Binding-site contacts:
Ligand atom O7 contacts residue ASN131 of chain 1.I at 4.1 Å.
Ligand atom C2 contacts residue ASN131 of chain 1.I at 2.5 Å.
Ligand atom C5 contacts residue ASN131 of chain 1.I at 3.8 Å.
Ligand atom N2 contacts residue ASN131 of chain 1.I at 3.0 Å (h-bond).
Ligand atom C3 contacts residue ASN131 of chain 1.I at 3.9 Å.
Ligand atom C7 contacts residue SER54 of chain 1.K at 4.4 Å.
Ligand atom O5 contacts residue ASN131 of chain 1.I at 2.4 Å (h-bond).
Ligand atom O6 contacts residue THR73 of chain 1.K at 4.4 Å.
Ligand atom C1 contacts residue ASN131 of chain 1.I at 1.5 Å.
Ligand atom C8 contacts residue SER54 of chain 1.K at 3.2 Å.
Ligand atom C4 contacts residue ASN131 of chain 1.I at 4.3 Å.
Ligand atom C8 contacts residue GLY55 of chain 1.K at 4.1 Å.
Ligand atom C7 contacts residue ASN131 of chain 1.I at 3.8 Å.

Sequence of chain 1.K:
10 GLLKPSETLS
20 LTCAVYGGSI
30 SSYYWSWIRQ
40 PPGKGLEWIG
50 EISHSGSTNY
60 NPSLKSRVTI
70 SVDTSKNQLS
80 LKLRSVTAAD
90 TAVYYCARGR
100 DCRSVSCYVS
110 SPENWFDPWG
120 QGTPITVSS

The small molecule below binds the protein below.
Small molecule (SMILES): CC(=O)N[C@H]1[C@H](O[C@H]2[C@H](O)[C@@H](NC(C)=O)CO[C@@H]2CO)O[C@H](CO)[C@@H](O)[C@@H]1O

Sequence of chain 1.I:
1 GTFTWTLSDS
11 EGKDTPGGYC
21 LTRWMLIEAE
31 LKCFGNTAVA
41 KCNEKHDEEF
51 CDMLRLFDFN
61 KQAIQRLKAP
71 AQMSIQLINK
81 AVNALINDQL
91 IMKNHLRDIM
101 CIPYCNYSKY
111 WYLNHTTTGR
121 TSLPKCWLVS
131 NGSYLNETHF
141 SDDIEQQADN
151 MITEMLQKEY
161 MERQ